Binding-site contacts:
Ligand atom C5 contacts residue ASN92 of chain 1.B at 3.7 Å.
Ligand atom O5 contacts residue ASN92 of chain 1.B at 2.4 Å (h-bond).
Ligand atom C4 contacts residue ASN92 of chain 1.B at 4.2 Å.
Ligand atom C2 contacts residue ASN92 of chain 1.B at 2.4 Å.
Ligand atom N2 contacts residue ASN92 of chain 1.B at 2.9 Å (h-bond).
Ligand atom C3 contacts residue ASN92 of chain 1.B at 3.8 Å.
Ligand atom C8 contacts residue ASN92 of chain 1.B at 4.3 Å.
Ligand atom C7 contacts residue ASN92 of chain 1.B at 3.1 Å.
Ligand atom C1 contacts residue ASN92 of chain 1.B at 1.4 Å.
Ligand atom O7 contacts residue ASN92 of chain 1.B at 2.9 Å (h-bond).

This protein binds this small molecule.
Small molecule (SMILES): CC(=O)N[C@@H]1[C@@H](O)[C@H](O)[C@@H](CO)O[C@H]1O

Sequence of chain 1.B:
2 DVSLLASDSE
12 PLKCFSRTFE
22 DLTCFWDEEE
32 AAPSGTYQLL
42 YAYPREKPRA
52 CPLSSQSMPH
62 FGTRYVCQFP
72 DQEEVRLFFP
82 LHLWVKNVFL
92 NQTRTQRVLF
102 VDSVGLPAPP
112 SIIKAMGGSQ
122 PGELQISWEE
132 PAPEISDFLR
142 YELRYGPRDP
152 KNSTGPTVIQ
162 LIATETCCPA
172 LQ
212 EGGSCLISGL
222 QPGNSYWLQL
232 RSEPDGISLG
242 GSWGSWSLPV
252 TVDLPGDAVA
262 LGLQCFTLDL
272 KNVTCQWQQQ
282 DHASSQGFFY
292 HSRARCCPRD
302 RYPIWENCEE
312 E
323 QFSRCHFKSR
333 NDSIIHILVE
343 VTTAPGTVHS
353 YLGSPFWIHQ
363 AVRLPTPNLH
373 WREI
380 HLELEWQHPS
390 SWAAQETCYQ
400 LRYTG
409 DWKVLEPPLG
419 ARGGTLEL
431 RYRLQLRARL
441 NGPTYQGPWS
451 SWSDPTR